This small molecule binds to this protein.
Small molecule (SMILES): C/C=C\C(=O)C(=O)O

Binding-site contacts:
Ligand atom O1 contacts residue ARG61 of chain 2.B at 3.1 Å (salt-bridge).
Ligand atom C1 contacts residue ARG39 of chain 3.B at 3.7 Å.
Ligand atom C4 contacts residue ILE2 of chain 2.A at 4.0 Å (hydrophobic).
Ligand atom C3 contacts residue PRO1 of chain 2.A at 2.3 Å (hydrophobic).
Ligand atom C3 contacts residue SER37 of chain 2.A at 3.6 Å.
Ligand atom C2 contacts residue PRO1 of chain 2.A at 3.7 Å (hydrophobic).
Ligand atom C2 contacts residue ARG39 of chain 3.B at 3.8 Å.
Ligand atom C5 contacts residue PHE50 of chain 2.B at 3.9 Å (hydrophobic).
Ligand atom C1 contacts residue SER37 of chain 2.A at 4.0 Å.
Ligand atom C5 contacts residue HIS6 of chain 2.B at 4.4 Å.
Ligand atom C5 contacts residue ILE2 of chain 2.A at 3.5 Å (hydrophobic).
Ligand atom C5 contacts residue PRO1 of chain 2.A at 2.5 Å (hydrophobic).
Ligand atom O3 contacts residue SER37 of chain 2.A at 4.5 Å.
Ligand atom O1 contacts residue SER37 of chain 2.A at 4.2 Å.
Ligand atom O2 contacts residue SER37 of chain 2.A at 4.1 Å.
Ligand atom O2 contacts residue ARG39 of chain 3.B at 2.6 Å (salt-bridge).
Ligand atom C4 contacts residue PRO1 of chain 2.A at 1.4 Å (hydrophobic).
Ligand atom O3 contacts residue ARG39 of chain 3.B at 2.9 Å (salt-bridge).
Ligand atom O3 contacts residue PHE50 of chain 2.B at 3.4 Å.
Ligand atom O3 contacts residue PRO1 of chain 2.A at 4.2 Å.
Ligand atom C4 contacts residue SER37 of chain 2.A at 3.9 Å.
Ligand atom C1 contacts residue ARG61 of chain 2.B at 3.8 Å.
Ligand atom O2 contacts residue ARG61 of chain 2.B at 3.4 Å (salt-bridge).
Ligand atom C2 contacts residue SER37 of chain 2.A at 4.0 Å.
Ligand atom C2 contacts residue PHE50 of chain 2.B at 4.2 Å (hydrophobic).

Sequence of chain 2.A:
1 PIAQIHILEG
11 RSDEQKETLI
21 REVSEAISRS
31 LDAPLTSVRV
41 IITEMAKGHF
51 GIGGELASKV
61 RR

Sequence of chain 3.B:
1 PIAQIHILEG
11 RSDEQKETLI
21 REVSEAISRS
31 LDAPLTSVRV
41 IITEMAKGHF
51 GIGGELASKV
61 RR

Sequence of chain 2.B:
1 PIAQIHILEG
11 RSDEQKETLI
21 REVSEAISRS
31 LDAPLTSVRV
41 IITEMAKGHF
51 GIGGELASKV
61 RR